This small molecule binds to this protein.
Small molecule (SMILES): CC(=O)N[C@@H]1[C@@H](O[C@@H]2O[C@H](CO)[C@H](O)[C@H](O[C@]3(C(=O)O)C[C@H](O)[C@@H](NC(C)=O)[C@H]([C@H](O)[C@H](O)CO)O3)[C@H]2O)[C@H](O)[C@@H](CO[C@]2(C(=O)O)C[C@H](O)[C@@H](NC(C)=O)[C@H]([C@H](O)[C@H](O)CO)O2)O[C@H]1O

Sequence of chain 4.F:
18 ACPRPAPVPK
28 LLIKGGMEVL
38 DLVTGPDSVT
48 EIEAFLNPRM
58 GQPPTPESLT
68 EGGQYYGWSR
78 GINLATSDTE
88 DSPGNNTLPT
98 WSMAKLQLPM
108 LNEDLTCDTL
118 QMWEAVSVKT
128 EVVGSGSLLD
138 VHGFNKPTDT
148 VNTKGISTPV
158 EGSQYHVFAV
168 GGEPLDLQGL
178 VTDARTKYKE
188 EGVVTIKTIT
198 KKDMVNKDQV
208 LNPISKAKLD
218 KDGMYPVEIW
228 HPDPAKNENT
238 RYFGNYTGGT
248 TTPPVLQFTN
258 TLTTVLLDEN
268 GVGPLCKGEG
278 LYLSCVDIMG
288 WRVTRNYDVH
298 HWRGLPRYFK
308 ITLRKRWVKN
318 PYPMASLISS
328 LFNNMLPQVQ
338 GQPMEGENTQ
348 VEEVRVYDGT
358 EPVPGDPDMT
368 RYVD

Binding-site contacts:
Ligand atom C2 contacts residue GLY78 of chain 5.F at 4.1 Å.
Ligand atom C1 contacts residue SER89 of chain 5.F at 4.2 Å.
Ligand atom O3 contacts residue VAL296 of chain 5.F at 4.3 Å.
Ligand atom O8 contacts residue TYR72 of chain 5.F at 3.9 Å.
Ligand atom C3 contacts residue HIS298 of chain 5.F at 4.1 Å.
Ligand atom O6 contacts residue ASN93 of chain 5.F at 3.0 Å (h-bond).
Ligand atom C4 contacts residue HIS298 of chain 5.F at 4.0 Å.
Ligand atom C8 contacts residue ARG77 of chain 5.F at 4.1 Å.
Ligand atom C1 contacts residue ARG77 of chain 5.F at 3.1 Å.
Ligand atom O8 contacts residue ARG77 of chain 5.F at 3.1 Å (salt-bridge).
Ligand atom O4 contacts residue HIS298 of chain 5.F at 3.0 Å (h-bond).
Ligand atom O1A contacts residue ARG77 of chain 5.F at 3.0 Å (salt-bridge).
Ligand atom C6 contacts residue ASN93 of chain 5.F at 3.1 Å.
Ligand atom C3 contacts residue GLY78 of chain 5.F at 4.1 Å.
Ligand atom O1A contacts residue TYR72 of chain 5.F at 3.1 Å.
Ligand atom O1A contacts residue GLY78 of chain 5.F at 3.7 Å.
Ligand atom C3 contacts residue VAL296 of chain 5.F at 3.7 Å (hydrophobic).
Ligand atom C3 contacts residue ARG77 of chain 5.F at 4.1 Å.
Ligand atom C6 contacts residue TYR72 of chain 5.F at 3.8 Å (hydrophobic).
Ligand atom C6 contacts residue ARG77 of chain 5.F at 4.3 Å.
Ligand atom C5 contacts residue TYR72 of chain 5.F at 3.5 Å (hydrophobic).
Ligand atom O4 contacts residue TYR72 of chain 5.F at 3.8 Å.
Ligand atom O4 contacts residue ILE79 of chain 5.F at 3.6 Å (h-bond).
Ligand atom C10 contacts residue TYR72 of chain 5.F at 4.1 Å (hydrophobic).
Ligand atom N5 contacts residue TYR72 of chain 5.F at 3.0 Å (h-bond).
Ligand atom O3 contacts residue GLY78 of chain 5.F at 3.6 Å.
Ligand atom O1A contacts residue SER89 of chain 5.F at 4.1 Å.
Ligand atom O4 contacts residue GLY78 of chain 5.F at 3.2 Å.
Ligand atom C5 contacts residue ASN93 of chain 5.F at 4.1 Å.
Ligand atom C4 contacts residue GLY78 of chain 5.F at 3.4 Å.
Ligand atom O4 contacts residue ASN80 of chain 5.F at 4.0 Å.
Ligand atom C3 contacts residue GLY78 of chain 5.F at 3.9 Å.
Ligand atom O1B contacts residue ARG77 of chain 5.F at 2.5 Å (salt-bridge).
Ligand atom O4 contacts residue THR291 of chain 5.F at 3.4 Å.
Ligand atom C11 contacts residue ASP85 of chain 4.F at 4.2 Å.
Ligand atom O8 contacts residue GLU87 of chain 5.F at 3.9 Å.
Ligand atom O1B contacts residue SER89 of chain 5.F at 3.5 Å (h-bond).
Ligand atom C1 contacts residue TYR72 of chain 5.F at 4.0 Å (hydrophobic).
Ligand atom C4 contacts residue TYR72 of chain 5.F at 3.4 Å (hydrophobic).
Ligand atom C1 contacts residue GLY78 of chain 5.F at 4.1 Å.

Sequence of chain 5.F:
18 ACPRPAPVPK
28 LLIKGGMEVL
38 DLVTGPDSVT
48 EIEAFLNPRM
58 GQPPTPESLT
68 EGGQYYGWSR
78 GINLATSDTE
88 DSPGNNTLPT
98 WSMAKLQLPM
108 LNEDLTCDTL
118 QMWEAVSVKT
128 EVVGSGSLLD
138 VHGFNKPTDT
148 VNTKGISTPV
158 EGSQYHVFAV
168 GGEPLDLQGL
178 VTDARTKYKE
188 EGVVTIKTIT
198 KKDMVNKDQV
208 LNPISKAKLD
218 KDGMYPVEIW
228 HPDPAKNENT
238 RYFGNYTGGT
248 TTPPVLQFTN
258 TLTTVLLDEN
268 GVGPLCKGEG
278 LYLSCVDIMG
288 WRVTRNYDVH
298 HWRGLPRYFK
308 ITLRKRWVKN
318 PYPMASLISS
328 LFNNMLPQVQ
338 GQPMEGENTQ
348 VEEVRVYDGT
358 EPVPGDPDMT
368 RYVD